The protein below binds the small molecule below.
Small molecule (SMILES): CC[C@H]1COC(c2ccc(OCCCCCCCc3cc(C)no3)cc2)=N1

Sequence of chain 48.A:
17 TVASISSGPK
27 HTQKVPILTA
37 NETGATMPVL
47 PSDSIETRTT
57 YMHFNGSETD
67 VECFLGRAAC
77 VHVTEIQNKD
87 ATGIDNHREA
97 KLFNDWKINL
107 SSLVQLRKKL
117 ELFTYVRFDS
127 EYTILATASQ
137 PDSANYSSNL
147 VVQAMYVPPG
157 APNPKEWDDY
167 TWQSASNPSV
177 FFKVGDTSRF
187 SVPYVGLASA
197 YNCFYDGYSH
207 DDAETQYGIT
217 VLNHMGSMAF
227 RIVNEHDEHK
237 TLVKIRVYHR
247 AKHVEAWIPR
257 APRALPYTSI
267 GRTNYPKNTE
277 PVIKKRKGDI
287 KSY

Sequence of chain 48.C:
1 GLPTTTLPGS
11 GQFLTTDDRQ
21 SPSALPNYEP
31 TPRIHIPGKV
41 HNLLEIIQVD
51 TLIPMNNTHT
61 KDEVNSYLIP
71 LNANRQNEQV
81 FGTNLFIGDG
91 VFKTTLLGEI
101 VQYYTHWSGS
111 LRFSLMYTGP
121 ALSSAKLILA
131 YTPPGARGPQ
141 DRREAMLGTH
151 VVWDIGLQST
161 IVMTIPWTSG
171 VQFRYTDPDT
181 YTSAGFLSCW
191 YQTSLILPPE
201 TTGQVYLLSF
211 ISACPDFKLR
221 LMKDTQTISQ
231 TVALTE

Binding-site contacts:
Ligand atom C4 contacts residue MET224 of chain 48.A at 4.0 Å (hydrophobic).
Ligand atom C5 contacts residue PHE186 of chain 48.A at 3.7 Å (hydrophobic).
Ligand atom C5B contacts residue LEU106 of chain 48.A at 4.0 Å (hydrophobic).
Ligand atom C4A contacts residue ILE215 of chain 48.A at 3.9 Å (hydrophobic).
Ligand atom N2 contacts residue PRO174 of chain 48.A at 3.9 Å.
Ligand atom C4A contacts residue ASN219 of chain 48.A at 3.9 Å.
Ligand atom C5 contacts residue TYR152 of chain 48.A at 3.8 Å (hydrophobic).
Ligand atom C5C contacts residue TYR128 of chain 48.A at 3.6 Å (hydrophobic).
Ligand atom O1 contacts residue TYR152 of chain 48.A at 4.0 Å.
Ligand atom N3A contacts residue ASN219 of chain 48.A at 3.8 Å.
Ligand atom C7C contacts residue TYR128 of chain 48.A at 3.7 Å (hydrophobic).
Ligand atom C5B contacts residue TYR197 of chain 48.A at 3.7 Å (hydrophobic).
Ligand atom C2C contacts residue TYR152 of chain 48.A at 4.0 Å (hydrophobic).
Ligand atom C4A contacts residue ASN198 of chain 48.A at 4.0 Å.
Ligand atom C31 contacts residue SER175 of chain 48.A at 3.6 Å.
Ligand atom C4 contacts residue PHE186 of chain 48.A at 3.5 Å (hydrophobic).
Ligand atom C6B contacts residue TYR197 of chain 48.A at 3.5 Å (hydrophobic).
Ligand atom C31 contacts residue ALA150 of chain 48.A at 3.8 Å (hydrophobic).
Ligand atom CM2 contacts residue LEU116 of chain 48.A at 3.6 Å (hydrophobic).
Ligand atom C3 contacts residue PRO174 of chain 48.A at 3.8 Å (hydrophobic).
Ligand atom C4C contacts residue VAL188 of chain 48.A at 3.9 Å (hydrophobic).
Ligand atom C5A contacts residue CYS199 of chain 48.A at 3.9 Å (hydrophobic).
Ligand atom C31 contacts residue PRO174 of chain 48.A at 3.4 Å (hydrophobic).
Ligand atom C5C contacts residue ILE104 of chain 48.A at 4.0 Å (hydrophobic).
Ligand atom O1 contacts residue PHE186 of chain 48.A at 3.7 Å.
Ligand atom C3 contacts residue PHE186 of chain 48.A at 3.8 Å (hydrophobic).
Ligand atom C1B contacts residue MET221 of chain 48.A at 3.7 Å (hydrophobic).
Ligand atom C31 contacts residue VAL176 of chain 48.A at 3.3 Å (hydrophobic).
Ligand atom C5 contacts residue MET224 of chain 48.A at 4.0 Å (hydrophobic).
Ligand atom O1 contacts residue VAL188 of chain 48.A at 3.8 Å.
Ligand atom C1C contacts residue MET224 of chain 48.A at 3.4 Å (hydrophobic).
Ligand atom N2 contacts residue PHE186 of chain 48.A at 3.9 Å.
Ligand atom C2B contacts residue MET221 of chain 48.A at 3.6 Å (hydrophobic).
Ligand atom O1B contacts residue MET221 of chain 48.A at 3.7 Å.
Ligand atom N2 contacts residue ALA24 of chain 48.C at 3.3 Å.
Ligand atom C6C contacts residue VAL191 of chain 48.A at 3.5 Å (hydrophobic).
Ligand atom C3C contacts residue VAL188 of chain 48.A at 3.2 Å (hydrophobic).
Ligand atom C4 contacts residue TYR152 of chain 48.A at 3.9 Å (hydrophobic).
Ligand atom C2C contacts residue VAL188 of chain 48.A at 3.4 Å (hydrophobic).
Ligand atom O1 contacts residue ALA24 of chain 48.C at 3.6 Å.